This small molecule binds to this protein.
Small molecule (SMILES): CC(=O)N[C@H]1[C@H](O[C@H]2[C@H](O)[C@@H](NC(C)=O)CO[C@@H]2CO)O[C@H](CO)[C@@H](O)[C@@H]1O

Sequence of chain 1.L:
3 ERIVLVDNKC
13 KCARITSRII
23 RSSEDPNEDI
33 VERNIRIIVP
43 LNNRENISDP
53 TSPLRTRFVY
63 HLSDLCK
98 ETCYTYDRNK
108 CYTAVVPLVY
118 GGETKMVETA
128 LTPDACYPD

Binding-site contacts:
Ligand atom O7 contacts residue ASP51 of chain 1.L at 4.3 Å.
Ligand atom O5 contacts residue ASN48 of chain 1.L at 2.4 Å (h-bond).
Ligand atom C4 contacts residue ASN48 of chain 1.L at 4.0 Å.
Ligand atom N2 contacts residue ASN48 of chain 1.L at 3.6 Å (h-bond).
Ligand atom C3 contacts residue ASN48 of chain 1.L at 3.2 Å.
Ligand atom O3 contacts residue ASP51 of chain 1.L at 4.5 Å.
Ligand atom C1 contacts residue ASN48 of chain 1.L at 1.4 Å.
Ligand atom C5 contacts residue ASN48 of chain 1.L at 3.7 Å.
Ligand atom C2 contacts residue ASN48 of chain 1.L at 2.4 Å.
Ligand atom C6 contacts residue ASN48 of chain 1.L at 4.4 Å.
Ligand atom O3 contacts residue ASN48 of chain 1.L at 3.0 Å (h-bond).